Sequence of chain 1.A:
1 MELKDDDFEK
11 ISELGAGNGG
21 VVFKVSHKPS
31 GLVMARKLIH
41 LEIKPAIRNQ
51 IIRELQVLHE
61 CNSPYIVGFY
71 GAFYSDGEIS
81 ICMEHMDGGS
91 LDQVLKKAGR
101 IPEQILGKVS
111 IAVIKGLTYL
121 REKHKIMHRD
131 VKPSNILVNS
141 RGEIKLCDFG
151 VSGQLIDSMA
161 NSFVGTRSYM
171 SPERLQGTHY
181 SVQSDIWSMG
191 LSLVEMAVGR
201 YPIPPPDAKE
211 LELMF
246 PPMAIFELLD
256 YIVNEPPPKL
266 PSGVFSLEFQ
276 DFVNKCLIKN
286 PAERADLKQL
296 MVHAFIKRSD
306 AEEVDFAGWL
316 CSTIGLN

Binding-site contacts:
Ligand atom C4 contacts residue ASP148 of chain 1.A at 3.6 Å.
Ligand atom C3 contacts residue PHE149 of chain 1.A at 3.7 Å (hydrophobic).
Ligand atom O24 contacts residue ASN135 of chain 1.A at 3.2 Å (h-bond).
Ligand atom C25 contacts residue ANP1 of chain 1.B at 3.2 Å.
Ligand atom O20 contacts residue LYS37 of chain 1.A at 3.2 Å (salt-bridge).
Ligand atom N9 contacts residue ASP148 of chain 1.A at 3.9 Å.
Ligand atom C11 contacts residue LEU155 of chain 1.A at 3.8 Å (hydrophobic).
Ligand atom O20 contacts residue ASP148 of chain 1.A at 3.5 Å.
Ligand atom F17 contacts residue PHE149 of chain 1.A at 3.7 Å.
Ligand atom C4 contacts residue PHE149 of chain 1.A at 3.5 Å (hydrophobic).
Ligand atom F17 contacts residue VAL151 of chain 1.A at 3.2 Å.
Ligand atom C21 contacts residue ASP148 of chain 1.A at 3.6 Å.
Ligand atom C21 contacts residue ANP1 of chain 1.B at 3.2 Å.
Ligand atom N9 contacts residue ILE81 of chain 1.A at 3.5 Å.
Ligand atom F16 contacts residue LEU55 of chain 1.A at 3.4 Å.
Ligand atom O24 contacts residue ASP130 of chain 1.A at 3.5 Å (salt-bridge).
Ligand atom N26 contacts residue ASP130 of chain 1.A at 2.8 Å (salt-bridge).
Ligand atom F7 contacts residue LYS37 of chain 1.A at 3.6 Å.
Ligand atom C3 contacts residue ASP148 of chain 1.A at 3.7 Å.
Ligand atom C11 contacts residue PHE149 of chain 1.A at 3.4 Å (hydrophobic).
Ligand atom C10 contacts residue PHE149 of chain 1.A at 3.8 Å (hydrophobic).
Ligand atom C22 contacts residue ANP1 of chain 1.B at 3.4 Å.
Ligand atom C6 contacts residue ASP148 of chain 1.A at 3.5 Å.
Ligand atom C5 contacts residue ASP148 of chain 1.A at 3.6 Å.
Ligand atom C27 contacts residue ASP130 of chain 1.A at 3.2 Å.
Ligand atom C1 contacts residue MET83 of chain 1.A at 3.6 Å (hydrophobic).
Ligand atom F17 contacts residue GLY150 of chain 1.A at 3.9 Å.
Ligand atom F7 contacts residue MET83 of chain 1.A at 3.6 Å.
Ligand atom F17 contacts residue SER152 of chain 1.A at 2.9 Å.
Ligand atom O24 contacts residue ASP148 of chain 1.A at 3.5 Å.
Ligand atom C23 contacts residue ASP148 of chain 1.A at 3.4 Å.
Ligand atom C12 contacts residue LEU155 of chain 1.A at 3.7 Å (hydrophobic).
Ligand atom I8 contacts residue VAL67 of chain 1.A at 3.3 Å.
Ligand atom O24 contacts residue ANP1 of chain 1.B at 2.8 Å (h-bond).
Ligand atom F7 contacts residue ILE81 of chain 1.A at 3.4 Å.
Ligand atom C21 contacts residue LYS37 of chain 1.A at 3.8 Å.
Ligand atom C12 contacts residue PHE149 of chain 1.A at 3.4 Å (hydrophobic).
Ligand atom N26 contacts residue ANP1 of chain 1.B at 3.4 Å (h-bond).
Ligand atom F7 contacts residue ASP148 of chain 1.A at 3.4 Å.
Ligand atom F16 contacts residue PHE149 of chain 1.A at 3.6 Å.

A protein and the small-molecule ligand that binds it are described below.
Small molecule (SMILES): O=C(c1ccc(F)c(F)c1Nc1ccc(I)cc1F)N1CC(O)([C@@H]2CCCCN2)C1